Binding-site contacts:
Ligand atom C4 contacts residue HIS28 of chain 1.C at 3.8 Å.
Ligand atom C2 contacts residue ASP355 of chain 1.C at 3.7 Å.
Ligand atom C1 contacts residue TRP326 of chain 1.C at 3.6 Å (hydrophobic).
Ligand atom C4 contacts residue ZN1 of chain 1.V at 3.5 Å.
Ligand atom O5 contacts residue HIS28 of chain 1.C at 3.7 Å.
Ligand atom C6 contacts residue ARG170 of chain 1.C at 3.4 Å.
Ligand atom C5 contacts residue ZN1 of chain 1.V at 3.0 Å.
Ligand atom O2 contacts residue HIS49 of chain 1.C at 3.6 Å (h-bond).
Ligand atom O1 contacts residue TRP326 of chain 1.C at 3.8 Å.
Ligand atom O6A contacts residue MET258 of chain 1.C at 3.8 Å.
Ligand atom O5 contacts residue ZN1 of chain 1.V at 2.2 Å.
Ligand atom C3 contacts residue TRP326 of chain 1.C at 3.9 Å (hydrophobic).
Ligand atom O6A contacts residue SER223 of chain 1.C at 3.7 Å.
Ligand atom O6B contacts residue ZN1 of chain 1.V at 2.4 Å.
Ligand atom C6 contacts residue MET258 of chain 1.C at 3.7 Å (hydrophobic).
Ligand atom O6B contacts residue HIS26 of chain 1.C at 3.4 Å (h-bond).
Ligand atom O1 contacts residue TYR50 of chain 1.C at 2.8 Å (h-bond).
Ligand atom O6B contacts residue MET258 of chain 1.C at 3.3 Å.
Ligand atom O5 contacts residue HIS26 of chain 1.C at 3.8 Å.
Ligand atom C1 contacts residue TYR50 of chain 1.C at 3.3 Å (hydrophobic).
Ligand atom O6B contacts residue HIS28 of chain 1.C at 3.1 Å (h-bond).
Ligand atom C5 contacts residue TRP325 of chain 1.C at 3.6 Å (hydrophobic).
Ligand atom C1 contacts residue ASP355 of chain 1.C at 3.9 Å.
Ligand atom O5 contacts residue TRP325 of chain 1.C at 2.7 Å (h-bond).
Ligand atom O6A contacts residue ARG170 of chain 1.C at 2.6 Å (salt-bridge).
Ligand atom C6 contacts residue ZN1 of chain 1.V at 3.1 Å.
Ligand atom O6A contacts residue TRP325 of chain 1.C at 3.9 Å.
Ligand atom C3 contacts residue ARG357 of chain 1.C at 3.9 Å.
Ligand atom O3 contacts residue ARG357 of chain 1.C at 3.0 Å (salt-bridge).
Ligand atom C4 contacts residue ARG357 of chain 1.C at 3.8 Å.
Ligand atom C6 contacts residue TRP325 of chain 1.C at 4.0 Å (hydrophobic).
Ligand atom C6 contacts residue HIS28 of chain 1.C at 3.9 Å.
Ligand atom O6B contacts residue ARG170 of chain 1.C at 2.9 Å (salt-bridge).
Ligand atom O1 contacts residue ASP355 of chain 1.C at 3.1 Å (salt-bridge).
Ligand atom C2 contacts residue ARG357 of chain 1.C at 3.8 Å.
Ligand atom O3 contacts residue HIS49 of chain 1.C at 3.0 Å (h-bond).
Ligand atom C2 contacts residue ZN1 of chain 1.V at 3.8 Å.
Ligand atom O2 contacts residue ARG357 of chain 1.C at 2.6 Å (salt-bridge).
Ligand atom O4 contacts residue ARG357 of chain 1.C at 3.8 Å.
Ligand atom O5 contacts residue ASP355 of chain 1.C at 3.3 Å (salt-bridge).

The protein below binds the small molecule below.
Small molecule (SMILES): O=C[C@H](O)[C@@H](O)[C@H](O)[C@H](O)C(=O)O

Sequence of chain 1.C:
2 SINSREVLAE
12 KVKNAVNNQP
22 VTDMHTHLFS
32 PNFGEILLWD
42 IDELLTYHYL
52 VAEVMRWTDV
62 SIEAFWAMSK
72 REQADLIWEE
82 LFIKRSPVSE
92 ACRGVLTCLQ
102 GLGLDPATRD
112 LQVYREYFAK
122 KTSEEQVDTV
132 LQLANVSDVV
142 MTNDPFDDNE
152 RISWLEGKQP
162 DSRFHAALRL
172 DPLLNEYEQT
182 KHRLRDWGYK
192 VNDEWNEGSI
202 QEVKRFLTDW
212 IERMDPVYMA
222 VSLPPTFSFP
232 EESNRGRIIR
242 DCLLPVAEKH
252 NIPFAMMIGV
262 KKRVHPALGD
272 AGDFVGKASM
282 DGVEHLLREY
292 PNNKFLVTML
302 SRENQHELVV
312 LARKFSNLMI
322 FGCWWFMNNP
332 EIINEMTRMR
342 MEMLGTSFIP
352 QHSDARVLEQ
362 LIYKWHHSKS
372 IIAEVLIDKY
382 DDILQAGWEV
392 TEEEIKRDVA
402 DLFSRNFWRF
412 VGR